Binding-site contacts:
Ligand atom O5 contacts residue ASN25 of chain 1.A at 2.4 Å (h-bond).
Ligand atom O7 contacts residue ASN25 of chain 1.A at 3.1 Å (h-bond).
Ligand atom C7 contacts residue ASN25 of chain 1.A at 3.3 Å.
Ligand atom C3 contacts residue ASN25 of chain 1.A at 3.8 Å.
Ligand atom O7 contacts residue GLY21 of chain 1.A at 3.1 Å.
Ligand atom C8 contacts residue LEU50 of chain 1.A at 4.1 Å (hydrophobic).
Ligand atom C2 contacts residue ASN25 of chain 1.A at 2.5 Å.
Ligand atom C5 contacts residue ASN25 of chain 1.A at 3.7 Å.
Ligand atom C8 contacts residue GLY21 of chain 1.A at 4.0 Å.
Ligand atom C4 contacts residue ASN25 of chain 1.A at 4.2 Å.
Ligand atom N2 contacts residue ASN25 of chain 1.A at 3.0 Å (h-bond).
Ligand atom C7 contacts residue GLY21 of chain 1.A at 3.9 Å.
Ligand atom C8 contacts residue PHE20 of chain 1.A at 4.4 Å (hydrophobic).
Ligand atom C1 contacts residue ASN25 of chain 1.A at 1.4 Å.

The protein below binds the small molecule below.
Small molecule (SMILES): CC(=O)N[C@@H]1[C@@H](O)[C@H](O)[C@@H](CO)O[C@H]1O

Sequence of chain 1.A:
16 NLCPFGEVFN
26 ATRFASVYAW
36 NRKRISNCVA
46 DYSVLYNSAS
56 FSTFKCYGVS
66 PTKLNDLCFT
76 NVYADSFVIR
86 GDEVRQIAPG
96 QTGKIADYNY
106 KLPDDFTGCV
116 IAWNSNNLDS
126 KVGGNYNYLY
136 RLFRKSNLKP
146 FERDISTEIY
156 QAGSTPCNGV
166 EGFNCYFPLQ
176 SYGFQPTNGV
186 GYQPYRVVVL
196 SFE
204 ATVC